Sequence of chain 1.F:
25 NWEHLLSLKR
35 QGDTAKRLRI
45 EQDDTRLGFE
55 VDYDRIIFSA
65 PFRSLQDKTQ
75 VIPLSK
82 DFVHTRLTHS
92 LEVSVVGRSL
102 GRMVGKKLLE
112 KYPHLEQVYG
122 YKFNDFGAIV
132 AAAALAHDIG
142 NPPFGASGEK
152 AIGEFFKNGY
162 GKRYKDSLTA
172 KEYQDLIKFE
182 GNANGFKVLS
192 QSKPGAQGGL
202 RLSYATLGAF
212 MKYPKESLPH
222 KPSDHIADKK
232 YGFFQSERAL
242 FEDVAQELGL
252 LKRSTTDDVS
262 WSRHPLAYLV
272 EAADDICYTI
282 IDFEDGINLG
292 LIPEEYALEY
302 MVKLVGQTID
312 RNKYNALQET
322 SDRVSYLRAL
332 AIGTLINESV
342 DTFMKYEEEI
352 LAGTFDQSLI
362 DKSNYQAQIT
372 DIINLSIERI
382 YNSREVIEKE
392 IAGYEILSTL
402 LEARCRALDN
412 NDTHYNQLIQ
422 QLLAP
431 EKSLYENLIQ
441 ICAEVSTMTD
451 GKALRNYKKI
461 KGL

A small-molecule ligand and the protein it binds are described below.
Small molecule (SMILES): Nc1nc2c(ncn2[C@H]2C[C@H](O)[C@@H](CO[P](=O)(O)O[P](=O)(O)OP(=O)(O)O)O2)c(=O)[nH]1

Binding-site contacts:
Ligand atom PG contacts residue LYS231 of chain 1.F at 4.1 Å.
Ligand atom O1A contacts residue ARG87 of chain 1.F at 4.1 Å.
Ligand atom C2 contacts residue VAL75 of chain 1.F at 4.1 Å (hydrophobic).
Ligand atom O2B contacts residue ASP275 of chain 1.F at 3.7 Å.
Ligand atom C2' contacts residue VAL75 of chain 1.F at 3.8 Å (hydrophobic).
Ligand atom N2 contacts residue GLU391 of chain 1.F at 3.3 Å (salt-bridge).
Ligand atom N7 contacts residue TYR382 of chain 1.F at 4.1 Å.
Ligand atom O1G contacts residue GLU181 of chain 1.F at 3.9 Å.
Ligand atom C3' contacts residue ASP283 of chain 1.F at 3.6 Å.
Ligand atom O3' contacts residue TYR279 of chain 1.F at 3.5 Å.
Ligand atom O3' contacts residue ASP283 of chain 1.F at 2.7 Å (salt-bridge).
Ligand atom C6 contacts residue TYR382 of chain 1.F at 4.1 Å (hydrophobic).
Ligand atom O4' contacts residue GLN74 of chain 1.F at 3.9 Å.
Ligand atom O3G contacts residue TYR214 of chain 1.F at 3.6 Å.
Ligand atom N1 contacts residue TYR382 of chain 1.F at 4.1 Å.
Ligand atom O3' contacts residue VAL75 of chain 1.F at 3.9 Å.
Ligand atom C3' contacts residue GLN74 of chain 1.F at 3.9 Å.
Ligand atom N2 contacts residue VAL387 of chain 1.F at 3.7 Å.
Ligand atom O1G contacts residue ASN183 of chain 1.F at 4.0 Å.
Ligand atom O3G contacts residue LYS213 of chain 1.F at 3.5 Å (salt-bridge).
Ligand atom O3' contacts residue GLN74 of chain 1.F at 3.1 Å (h-bond).
Ligand atom C5' contacts residue GLN74 of chain 1.F at 4.1 Å.
Ligand atom O2G contacts residue TYR214 of chain 1.F at 3.6 Å.
Ligand atom C1' contacts residue GLN74 of chain 1.F at 3.7 Å.
Ligand atom N1 contacts residue GLU391 of chain 1.F at 3.5 Å (salt-bridge).
Ligand atom O2B contacts residue TYR279 of chain 1.F at 3.5 Å.
Ligand atom O1A contacts residue ASP275 of chain 1.F at 3.9 Å.
Ligand atom N9 contacts residue TYR382 of chain 1.F at 4.1 Å.
Ligand atom C2' contacts residue ASP283 of chain 1.F at 4.0 Å.
Ligand atom C2' contacts residue TYR382 of chain 1.F at 3.1 Å (hydrophobic).
Ligand atom C2 contacts residue GLU391 of chain 1.F at 3.8 Å.
Ligand atom C3' contacts residue TYR382 of chain 1.F at 3.9 Å (hydrophobic).
Ligand atom C3' contacts residue TYR279 of chain 1.F at 3.8 Å (hydrophobic).
Ligand atom O2G contacts residue LYS231 of chain 1.F at 3.3 Å (salt-bridge).
Ligand atom N2 contacts residue VAL75 of chain 1.F at 3.1 Å (h-bond).
Ligand atom N3 contacts residue TYR382 of chain 1.F at 4.2 Å.
Ligand atom C5 contacts residue TYR382 of chain 1.F at 4.0 Å (hydrophobic).
Ligand atom C4' contacts residue GLN74 of chain 1.F at 3.5 Å.
Ligand atom O1G contacts residue LYS231 of chain 1.F at 3.6 Å.
Ligand atom O5' contacts residue ARG87 of chain 1.F at 4.1 Å.